Binding-site contacts:
Ligand atom C8 contacts residue ASN105 of chain 1.F at 3.9 Å.
Ligand atom C3 contacts residue ASN107 of chain 1.F at 3.6 Å.
Ligand atom C6 contacts residue ASN107 of chain 1.F at 4.3 Å.
Ligand atom N2 contacts residue ASN107 of chain 1.F at 2.7 Å (h-bond).
Ligand atom O5 contacts residue ASN107 of chain 1.F at 2.0 Å (h-bond).
Ligand atom C4 contacts residue ASN107 of chain 1.F at 3.9 Å.
Ligand atom C5 contacts residue ASN107 of chain 1.F at 3.3 Å.
Ligand atom C1 contacts residue ASN107 of chain 1.F at 1.3 Å.
Ligand atom C2 contacts residue ASN107 of chain 1.F at 2.2 Å.
Ligand atom O6 contacts residue ASN107 of chain 1.F at 4.4 Å.
Ligand atom N2 contacts residue GLU110 of chain 1.F at 4.4 Å.
Ligand atom C7 contacts residue ASN107 of chain 1.F at 3.8 Å.
Ligand atom C7 contacts residue GLU110 of chain 1.F at 4.4 Å.

Sequence of chain 1.F:
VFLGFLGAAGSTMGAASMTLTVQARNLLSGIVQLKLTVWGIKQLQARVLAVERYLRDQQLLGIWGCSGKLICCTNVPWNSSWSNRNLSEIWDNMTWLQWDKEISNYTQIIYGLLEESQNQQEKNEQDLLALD

A small-molecule ligand and the protein it binds are described below.
Small molecule (SMILES): CC(=O)N[C@@H]1[C@@H](O)[C@H](O)[C@@H](CO)O[C@H]1O